The protein below binds the small molecule below.
Small molecule (SMILES): CC(=O)N[C@@H]1[C@@H](O)[C@H](O)[C@@H](CO)O[C@H]1O

Binding-site contacts:
Ligand atom C1 contacts residue ASN66 of chain 1.B at 1.7 Å.
Ligand atom C5 contacts residue ASN66 of chain 1.B at 3.9 Å.
Ligand atom O7 contacts residue ASN66 of chain 1.B at 4.2 Å.
Ligand atom C3 contacts residue ASN66 of chain 1.B at 4.1 Å.
Ligand atom O5 contacts residue ASN66 of chain 1.B at 2.5 Å (h-bond).
Ligand atom C7 contacts residue ASN66 of chain 1.B at 3.8 Å.
Ligand atom C2 contacts residue ASN66 of chain 1.B at 2.7 Å.
Ligand atom N2 contacts residue ASN66 of chain 1.B at 3.1 Å (h-bond).

Sequence of chain 1.B:
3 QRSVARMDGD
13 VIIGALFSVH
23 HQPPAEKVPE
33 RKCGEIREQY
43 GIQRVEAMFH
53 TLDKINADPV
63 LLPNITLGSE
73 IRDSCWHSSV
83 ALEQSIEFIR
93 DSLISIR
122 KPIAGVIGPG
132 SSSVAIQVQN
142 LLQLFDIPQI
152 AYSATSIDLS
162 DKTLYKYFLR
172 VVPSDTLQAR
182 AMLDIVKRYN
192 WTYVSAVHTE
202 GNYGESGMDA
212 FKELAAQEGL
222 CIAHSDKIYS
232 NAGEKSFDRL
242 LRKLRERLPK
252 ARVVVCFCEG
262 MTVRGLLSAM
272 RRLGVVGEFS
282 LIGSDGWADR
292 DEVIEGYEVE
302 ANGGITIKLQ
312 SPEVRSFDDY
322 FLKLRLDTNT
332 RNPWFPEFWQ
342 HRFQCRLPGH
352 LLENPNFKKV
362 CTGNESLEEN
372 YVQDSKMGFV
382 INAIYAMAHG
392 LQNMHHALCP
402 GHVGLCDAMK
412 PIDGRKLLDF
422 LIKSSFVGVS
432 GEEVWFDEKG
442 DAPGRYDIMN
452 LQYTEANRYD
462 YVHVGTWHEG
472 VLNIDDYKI